The protein below binds the small molecule below.
Small molecule (SMILES): CC(=O)N[C@@H]1[C@@H](O)[C@H](O)[C@@H](CO)O[C@H]1O

Binding-site contacts:
Ligand atom C4 contacts residue ASN606 of chain 1.C at 4.2 Å.
Ligand atom C3 contacts residue ASN606 of chain 1.C at 3.8 Å.
Ligand atom O5 contacts residue ASN606 of chain 1.C at 2.4 Å (h-bond).
Ligand atom O7 contacts residue ASN606 of chain 1.C at 4.3 Å.
Ligand atom C7 contacts residue ASN606 of chain 1.C at 3.8 Å.
Ligand atom C1 contacts residue ASN606 of chain 1.C at 1.4 Å.
Ligand atom C2 contacts residue ARG591 of chain 1.C at 4.2 Å.
Ligand atom C8 contacts residue ARG591 of chain 1.C at 4.0 Å.
Ligand atom C2 contacts residue ASN606 of chain 1.C at 2.4 Å.
Ligand atom C7 contacts residue ARG591 of chain 1.C at 4.2 Å.
Ligand atom N2 contacts residue ARG591 of chain 1.C at 3.4 Å (salt-bridge).
Ligand atom N2 contacts residue ASN606 of chain 1.C at 2.9 Å (h-bond).
Ligand atom C5 contacts residue ASN606 of chain 1.C at 3.7 Å.
Ligand atom C1 contacts residue ARG591 of chain 1.C at 4.1 Å.

Sequence of chain 1.C:
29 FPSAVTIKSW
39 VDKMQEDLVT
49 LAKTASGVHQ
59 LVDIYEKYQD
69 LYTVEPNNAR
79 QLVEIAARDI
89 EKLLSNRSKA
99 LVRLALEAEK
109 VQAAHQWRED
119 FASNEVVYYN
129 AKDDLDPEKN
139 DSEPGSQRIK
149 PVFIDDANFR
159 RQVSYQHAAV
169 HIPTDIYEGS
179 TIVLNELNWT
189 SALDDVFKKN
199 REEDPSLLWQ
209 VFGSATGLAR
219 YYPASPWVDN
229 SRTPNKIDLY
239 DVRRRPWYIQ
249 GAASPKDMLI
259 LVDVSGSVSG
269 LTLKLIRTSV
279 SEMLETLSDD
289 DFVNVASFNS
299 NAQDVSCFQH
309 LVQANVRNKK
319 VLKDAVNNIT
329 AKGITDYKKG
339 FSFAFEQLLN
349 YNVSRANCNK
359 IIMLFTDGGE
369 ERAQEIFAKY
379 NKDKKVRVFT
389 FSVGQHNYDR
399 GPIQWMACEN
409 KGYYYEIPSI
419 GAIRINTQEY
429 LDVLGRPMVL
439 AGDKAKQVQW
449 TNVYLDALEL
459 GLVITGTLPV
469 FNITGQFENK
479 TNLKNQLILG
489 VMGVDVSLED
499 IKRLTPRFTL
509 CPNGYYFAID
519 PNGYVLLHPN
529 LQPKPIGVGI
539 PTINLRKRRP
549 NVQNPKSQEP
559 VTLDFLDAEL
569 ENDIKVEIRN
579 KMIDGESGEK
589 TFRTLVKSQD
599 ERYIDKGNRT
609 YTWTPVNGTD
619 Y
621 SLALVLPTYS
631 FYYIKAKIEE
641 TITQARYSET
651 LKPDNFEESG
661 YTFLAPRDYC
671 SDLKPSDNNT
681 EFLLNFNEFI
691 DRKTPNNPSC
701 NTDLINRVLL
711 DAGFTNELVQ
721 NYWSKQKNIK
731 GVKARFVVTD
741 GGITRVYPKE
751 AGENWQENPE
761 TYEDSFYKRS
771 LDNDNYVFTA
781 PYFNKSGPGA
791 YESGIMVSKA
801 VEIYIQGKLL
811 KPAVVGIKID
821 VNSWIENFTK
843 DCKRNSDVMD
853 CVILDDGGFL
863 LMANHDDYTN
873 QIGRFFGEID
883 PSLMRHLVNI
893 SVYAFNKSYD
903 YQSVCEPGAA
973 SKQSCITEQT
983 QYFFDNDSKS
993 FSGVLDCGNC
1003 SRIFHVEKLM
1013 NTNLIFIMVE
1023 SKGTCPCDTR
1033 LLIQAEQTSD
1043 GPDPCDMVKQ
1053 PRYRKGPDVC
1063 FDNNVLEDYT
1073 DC